Sequence of chain 1.C:
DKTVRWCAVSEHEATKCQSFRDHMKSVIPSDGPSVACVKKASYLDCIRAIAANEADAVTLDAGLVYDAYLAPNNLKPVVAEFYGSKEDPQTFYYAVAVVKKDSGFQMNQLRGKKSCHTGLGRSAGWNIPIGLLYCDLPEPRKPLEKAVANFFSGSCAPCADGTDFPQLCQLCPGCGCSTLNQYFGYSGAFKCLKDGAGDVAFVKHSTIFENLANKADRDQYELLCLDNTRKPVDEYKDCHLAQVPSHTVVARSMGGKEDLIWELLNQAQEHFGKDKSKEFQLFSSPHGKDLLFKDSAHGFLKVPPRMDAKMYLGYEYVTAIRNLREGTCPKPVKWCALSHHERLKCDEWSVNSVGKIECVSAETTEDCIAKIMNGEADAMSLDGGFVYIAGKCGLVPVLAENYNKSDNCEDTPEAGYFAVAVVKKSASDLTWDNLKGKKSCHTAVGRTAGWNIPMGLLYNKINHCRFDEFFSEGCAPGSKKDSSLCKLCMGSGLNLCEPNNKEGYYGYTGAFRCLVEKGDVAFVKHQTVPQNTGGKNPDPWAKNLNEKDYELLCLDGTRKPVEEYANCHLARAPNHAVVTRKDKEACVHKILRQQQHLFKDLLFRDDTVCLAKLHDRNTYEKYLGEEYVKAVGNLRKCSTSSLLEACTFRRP

A small-molecule ligand and the protein it binds are described below.
Small molecule (SMILES): CC(=O)N[C@@H]1[C@@H](O)[C@H](O)[C@@H](CO)O[C@H]1O

Binding-site contacts:
Ligand atom C2 contacts residue ASN411 of chain 1.C at 2.5 Å.
Ligand atom C8 contacts residue LYS412 of chain 1.C at 4.1 Å.
Ligand atom C5 contacts residue ASN411 of chain 1.C at 3.7 Å.
Ligand atom C7 contacts residue ASN411 of chain 1.C at 3.8 Å.
Ligand atom N2 contacts residue ASN411 of chain 1.C at 3.0 Å (h-bond).
Ligand atom C4 contacts residue ASN411 of chain 1.C at 4.2 Å.
Ligand atom C3 contacts residue ASN411 of chain 1.C at 3.8 Å.
Ligand atom C6 contacts residue TYR572 of chain 1.C at 4.2 Å (hydrophobic).
Ligand atom C7 contacts residue LYS412 of chain 1.C at 3.7 Å.
Ligand atom O5 contacts residue ASN411 of chain 1.C at 2.3 Å (h-bond).
Ligand atom C1 contacts residue ASN411 of chain 1.C at 1.4 Å.
Ligand atom O7 contacts residue ASN411 of chain 1.C at 4.1 Å.
Ligand atom O7 contacts residue LYS412 of chain 1.C at 2.9 Å (salt-bridge).
Ligand atom O6 contacts residue TYR572 of chain 1.C at 4.0 Å.
Ligand atom C6 contacts residue ASN411 of chain 1.C at 4.4 Å.